Sequence of chain 8.A:
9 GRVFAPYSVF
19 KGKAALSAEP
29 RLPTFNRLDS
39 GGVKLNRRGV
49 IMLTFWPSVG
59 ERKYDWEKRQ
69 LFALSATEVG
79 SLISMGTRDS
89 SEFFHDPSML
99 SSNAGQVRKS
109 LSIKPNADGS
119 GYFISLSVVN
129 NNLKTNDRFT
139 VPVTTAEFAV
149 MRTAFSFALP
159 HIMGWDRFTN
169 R

A protein and the small-molecule ligand that binds it are described below.
Small molecule (SMILES): Cc1cn([C@H]2C[C@H](O[P](=O)(O)OC[C@H]3O[C@@H](n4cc(C)c(=O)[nH]c4=O)C[C@@H]3O[P](=O)(O)OC[C@H]3O[C@@H](n4cc(C)c(=O)[nH]c4=O)C[C@@H]3O[P](=O)(O)OC[C@H]3O[C@@H](n4cc(C)c(=O)[nH]c4=O)C[C@@H]3O[P](=O)(O)OC[C@H]3O[C@@H](n4cc(C)c(=O)[nH]c4=O)C[C@@H]3O[P](=O)(O)OC[C@H]3O[C@@H](n4cc(C)c(=O)[nH]c4=O)C[C@@H]3O[P](=O)(O)OC[C@H]3O[C@@H](n4cc(C)c(=O)[nH]c4=O)C[C@@H]3O[P](=O)(O)OC[C@H]3O[C@@H](n4cc(C)c(=O)[nH]c4=O)C[C@@H]3O[P](=O)(O)OC[C@H]3O[C@@H](n4cc(C)c(=O)[nH]c4=O)C[C@@H]3O)[C@@H](COP(=O)=O)O2)c(=O)[nH]c1=O

Sequence of chain 12.A:
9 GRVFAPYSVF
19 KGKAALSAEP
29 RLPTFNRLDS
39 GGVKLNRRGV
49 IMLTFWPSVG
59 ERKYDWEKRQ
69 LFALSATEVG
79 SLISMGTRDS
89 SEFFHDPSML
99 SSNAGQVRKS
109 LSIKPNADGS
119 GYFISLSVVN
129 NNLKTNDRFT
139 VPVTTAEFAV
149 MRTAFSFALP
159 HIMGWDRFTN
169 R

Sequence of chain 17.A:
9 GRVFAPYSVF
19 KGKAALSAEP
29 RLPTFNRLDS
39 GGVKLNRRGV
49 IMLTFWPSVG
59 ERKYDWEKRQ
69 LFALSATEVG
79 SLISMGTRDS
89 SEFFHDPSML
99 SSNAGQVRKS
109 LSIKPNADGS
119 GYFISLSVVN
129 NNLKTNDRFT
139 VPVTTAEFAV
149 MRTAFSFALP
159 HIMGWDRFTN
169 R

Binding-site contacts:
Ligand atom O2 contacts residue ARG60 of chain 17.A at 3.4 Å.
Ligand atom C5 contacts residue PHE18 of chain 17.A at 3.4 Å (hydrophobic).
Ligand atom O4' contacts residue MET50 of chain 8.A at 3.5 Å.
Ligand atom O4' contacts residue LEU98 of chain 8.A at 3.4 Å.
Ligand atom O2 contacts residue LEU69 of chain 8.A at 3.5 Å.
Ligand atom N3 contacts residue ARG45 of chain 8.A at 3.5 Å (salt-bridge).
Ligand atom C1' contacts residue ASP94 of chain 8.A at 3.2 Å.
Ligand atom O4 contacts residue SER16 of chain 17.A at 3.0 Å (h-bond).
Ligand atom C1' contacts residue LEU98 of chain 8.A at 3.4 Å (hydrophobic).
Ligand atom OP1 contacts residue TYR62 of chain 17.A at 2.8 Å (h-bond).
Ligand atom C7 contacts residue HIS93 of chain 8.A at 3.5 Å.
Ligand atom C4' contacts residue ASP94 of chain 8.A at 3.6 Å.
Ligand atom O2 contacts residue LYS21 of chain 12.A at 3.5 Å.
Ligand atom C2 contacts residue PHE18 of chain 17.A at 3.5 Å (hydrophobic).
Ligand atom C6 contacts residue PHE18 of chain 17.A at 3.5 Å (hydrophobic).
Ligand atom C7 contacts residue LEU36 of chain 8.A at 3.4 Å (hydrophobic).
Ligand atom O2 contacts residue PHE12 of chain 17.A at 2.9 Å.
Ligand atom N3 contacts residue PHE18 of chain 17.A at 3.5 Å.
Ligand atom OP2 contacts residue LYS107 of chain 8.A at 2.6 Å (salt-bridge).
Ligand atom OP1 contacts residue LYS61 of chain 17.A at 3.0 Å.
Ligand atom O3' contacts residue SER38 of chain 8.A at 3.4 Å (h-bond).
Ligand atom O4' contacts residue HIS93 of chain 8.A at 3.6 Å.
Ligand atom C5 contacts residue HIS93 of chain 8.A at 3.5 Å.
Ligand atom OP1 contacts residue LYS107 of chain 8.A at 2.8 Å (salt-bridge).
Ligand atom C4 contacts residue PHE18 of chain 17.A at 3.4 Å (hydrophobic).
Ligand atom O4 contacts residue LYS21 of chain 12.A at 3.4 Å (salt-bridge).
Ligand atom O3' contacts residue ALA71 of chain 8.A at 3.4 Å.
Ligand atom C5' contacts residue TYR62 of chain 17.A at 3.2 Å (hydrophobic).
Ligand atom O2 contacts residue ASP94 of chain 8.A at 3.0 Å (salt-bridge).
Ligand atom O4' contacts residue TRP54 of chain 17.A at 3.5 Å (h-bond).
Ligand atom N3 contacts residue PHE92 of chain 8.A at 3.3 Å (h-bond).
Ligand atom C7 contacts residue SER25 of chain 17.A at 3.4 Å.
Ligand atom O4' contacts residue TRP64 of chain 17.A at 3.4 Å (h-bond).
Ligand atom OP1 contacts residue ALA71 of chain 8.A at 3.0 Å (h-bond).
Ligand atom C6 contacts residue TRP64 of chain 17.A at 3.4 Å (hydrophobic).
Ligand atom C2 contacts residue PHE12 of chain 17.A at 3.4 Å (hydrophobic).
Ligand atom O2 contacts residue MET97 of chain 8.A at 3.3 Å.
Ligand atom N3 contacts residue LYS21 of chain 12.A at 3.1 Å (salt-bridge).
Ligand atom OP1 contacts residue HIS93 of chain 8.A at 2.6 Å (h-bond).
Ligand atom O4' contacts residue ASP94 of chain 8.A at 3.3 Å (salt-bridge).